Sequence of chain 1.A:
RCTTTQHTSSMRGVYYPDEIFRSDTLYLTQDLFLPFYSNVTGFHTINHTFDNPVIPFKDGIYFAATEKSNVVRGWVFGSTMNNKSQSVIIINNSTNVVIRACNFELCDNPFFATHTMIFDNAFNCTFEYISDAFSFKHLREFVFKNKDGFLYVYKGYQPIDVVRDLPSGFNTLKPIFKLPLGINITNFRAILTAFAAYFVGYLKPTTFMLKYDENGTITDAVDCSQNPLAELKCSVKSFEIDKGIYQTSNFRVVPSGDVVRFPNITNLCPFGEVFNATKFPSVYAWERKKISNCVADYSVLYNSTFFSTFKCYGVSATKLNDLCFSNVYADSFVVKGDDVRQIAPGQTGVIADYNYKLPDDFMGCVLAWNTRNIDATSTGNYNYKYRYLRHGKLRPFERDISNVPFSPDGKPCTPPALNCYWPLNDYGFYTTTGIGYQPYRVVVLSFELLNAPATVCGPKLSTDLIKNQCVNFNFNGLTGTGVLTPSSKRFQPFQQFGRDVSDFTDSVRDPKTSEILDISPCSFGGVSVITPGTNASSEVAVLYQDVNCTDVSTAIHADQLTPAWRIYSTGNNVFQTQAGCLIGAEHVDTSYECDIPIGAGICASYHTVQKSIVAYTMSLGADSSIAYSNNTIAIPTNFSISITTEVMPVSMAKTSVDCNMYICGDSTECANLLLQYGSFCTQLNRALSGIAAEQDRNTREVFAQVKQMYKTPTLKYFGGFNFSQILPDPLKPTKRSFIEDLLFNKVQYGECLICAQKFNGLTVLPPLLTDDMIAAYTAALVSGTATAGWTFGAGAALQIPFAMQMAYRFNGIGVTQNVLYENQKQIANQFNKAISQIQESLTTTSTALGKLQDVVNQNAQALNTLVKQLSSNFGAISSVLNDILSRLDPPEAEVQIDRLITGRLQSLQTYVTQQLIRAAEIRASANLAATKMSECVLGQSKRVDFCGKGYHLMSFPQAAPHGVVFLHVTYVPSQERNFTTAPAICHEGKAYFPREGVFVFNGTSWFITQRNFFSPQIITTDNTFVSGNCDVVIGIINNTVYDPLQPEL

This protein binds this small molecule.
Small molecule (SMILES): CC(=O)N[C@H]1[C@H](O[C@H]2[C@H](O)[C@@H](NC(C)=O)CO[C@@H]2CO)O[C@H](CO)[C@@H](O[C@@H]2O[C@H](CO[C@H]3O[C@H](CO)[C@@H](O)[C@H](O)[C@@H]3O)[C@@H](O)[C@H](O[C@H]3O[C@H](CO)[C@@H](O)[C@H](O)[C@@H]3O)[C@@H]2O)[C@@H]1O

Binding-site contacts:
Ligand atom C8 contacts residue ASN1135 of chain 1.A at 3.7 Å.
Ligand atom C7 contacts residue ASN1135 of chain 1.A at 3.2 Å.
Ligand atom C1 contacts residue ASN1135 of chain 1.A at 1.4 Å.
Ligand atom N2 contacts residue ASN1135 of chain 1.A at 2.8 Å (h-bond).
Ligand atom C2 contacts residue ASN1135 of chain 1.A at 2.4 Å.
Ligand atom C4 contacts residue ASN1135 of chain 1.A at 4.2 Å.
Ligand atom C5 contacts residue ASN1135 of chain 1.A at 3.6 Å.
Ligand atom O7 contacts residue ASN1135 of chain 1.A at 3.3 Å (h-bond).
Ligand atom O5 contacts residue ASN1135 of chain 1.A at 2.4 Å (h-bond).
Ligand atom C8 contacts residue ILE1133 of chain 1.A at 3.8 Å (hydrophobic).
Ligand atom C3 contacts residue ASN1135 of chain 1.A at 3.6 Å.
Ligand atom C8 contacts residue ILE1134 of chain 1.A at 4.1 Å (hydrophobic).